Sequence of chain 3.E:
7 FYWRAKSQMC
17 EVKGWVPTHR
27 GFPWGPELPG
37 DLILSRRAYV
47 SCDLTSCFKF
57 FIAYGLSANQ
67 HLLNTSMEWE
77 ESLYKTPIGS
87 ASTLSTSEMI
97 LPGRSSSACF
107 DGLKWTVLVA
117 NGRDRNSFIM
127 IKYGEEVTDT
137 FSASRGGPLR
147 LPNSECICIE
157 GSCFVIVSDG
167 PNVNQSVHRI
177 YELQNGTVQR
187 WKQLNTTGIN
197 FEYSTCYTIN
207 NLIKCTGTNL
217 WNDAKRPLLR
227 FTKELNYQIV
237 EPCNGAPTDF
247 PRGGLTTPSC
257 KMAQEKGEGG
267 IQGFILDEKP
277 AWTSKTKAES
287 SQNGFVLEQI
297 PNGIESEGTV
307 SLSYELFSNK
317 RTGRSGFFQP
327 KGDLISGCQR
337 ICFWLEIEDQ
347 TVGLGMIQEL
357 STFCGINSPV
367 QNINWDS

Binding-site contacts:
Ligand atom C5 contacts residue PRO32 of chain 2.E at 4.2 Å (hydrophobic).
Ligand atom C3 contacts residue ASN70 of chain 3.E at 3.9 Å.
Ligand atom C7 contacts residue ASN70 of chain 3.E at 3.3 Å.
Ligand atom C4 contacts residue ASN70 of chain 3.E at 4.2 Å.
Ligand atom O7 contacts residue ASN70 of chain 3.E at 3.3 Å (h-bond).
Ligand atom O5 contacts residue ASN70 of chain 3.E at 2.4 Å (h-bond).
Ligand atom C1 contacts residue PRO32 of chain 2.E at 4.3 Å (hydrophobic).
Ligand atom O6 contacts residue PRO32 of chain 2.E at 3.6 Å.
Ligand atom N2 contacts residue ASN70 of chain 3.E at 2.9 Å (h-bond).
Ligand atom C6 contacts residue PRO32 of chain 2.E at 3.8 Å (hydrophobic).
Ligand atom C1 contacts residue ASN70 of chain 3.E at 1.4 Å.
Ligand atom C2 contacts residue ASN70 of chain 3.E at 2.5 Å.
Ligand atom O5 contacts residue PRO32 of chain 2.E at 3.6 Å.
Ligand atom C5 contacts residue ASN70 of chain 3.E at 3.6 Å.

The small molecule below binds the protein below.
Small molecule (SMILES): CC(=O)N[C@@H]1[C@@H](O)[C@H](O)[C@@H](CO)O[C@H]1O

Sequence of chain 2.E:
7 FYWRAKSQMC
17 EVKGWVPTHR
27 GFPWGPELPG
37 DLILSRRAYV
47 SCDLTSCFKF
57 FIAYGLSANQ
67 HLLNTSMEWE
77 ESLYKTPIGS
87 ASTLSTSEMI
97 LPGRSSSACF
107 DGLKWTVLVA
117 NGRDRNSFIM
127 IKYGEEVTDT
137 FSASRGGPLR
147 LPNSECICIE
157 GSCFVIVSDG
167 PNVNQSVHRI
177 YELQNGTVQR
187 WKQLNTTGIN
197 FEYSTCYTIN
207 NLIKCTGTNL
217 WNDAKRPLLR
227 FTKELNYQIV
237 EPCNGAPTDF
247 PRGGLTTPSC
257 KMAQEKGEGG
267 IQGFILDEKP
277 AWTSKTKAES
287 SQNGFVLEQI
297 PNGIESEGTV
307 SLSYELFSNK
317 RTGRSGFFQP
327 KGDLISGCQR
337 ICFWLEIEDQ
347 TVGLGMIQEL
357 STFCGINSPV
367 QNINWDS